Sequence of chain 1.C:
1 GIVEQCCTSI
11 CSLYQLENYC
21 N

Sequence of chain 3.A:
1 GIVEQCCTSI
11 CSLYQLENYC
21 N

This small molecule binds to this protein.
Small molecule (SMILES): Cc1cccc(O)c1

Sequence of chain 1.D:
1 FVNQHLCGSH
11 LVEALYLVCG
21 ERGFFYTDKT

Binding-site contacts:
Ligand atom C1 contacts residue TYR14 of chain 3.A at 3.6 Å (hydrophobic).
Ligand atom C2 contacts residue TYR14 of chain 3.A at 3.6 Å (hydrophobic).
Ligand atom O1 contacts residue LEU17 of chain 1.D at 4.2 Å.
Ligand atom C3 contacts residue TYR14 of chain 3.A at 3.9 Å (hydrophobic).
Ligand atom C5 contacts residue LEU13 of chain 3.A at 4.3 Å (hydrophobic).
Ligand atom O1 contacts residue VAL18 of chain 1.D at 2.8 Å (h-bond).
Ligand atom C1 contacts residue LEU13 of chain 3.A at 4.3 Å (hydrophobic).
Ligand atom C7 contacts residue LEU13 of chain 1.C at 3.5 Å (hydrophobic).
Ligand atom C6 contacts residue TYR14 of chain 3.A at 3.5 Å (hydrophobic).
Ligand atom C1 contacts residue VAL18 of chain 1.D at 3.9 Å (hydrophobic).
Ligand atom C6 contacts residue LEU13 of chain 3.A at 3.5 Å (hydrophobic).
Ligand atom C7 contacts residue TYR14 of chain 1.C at 3.7 Å (hydrophobic).
Ligand atom C4 contacts residue LEU13 of chain 1.C at 3.7 Å (hydrophobic).
Ligand atom C5 contacts residue LEU13 of chain 1.C at 3.9 Å (hydrophobic).
Ligand atom C3 contacts residue GLU17 of chain 1.C at 4.3 Å.
Ligand atom O1 contacts residue TYR14 of chain 3.A at 3.5 Å.
Ligand atom C2 contacts residue GLU17 of chain 1.C at 3.9 Å.
Ligand atom C7 contacts residue GLU17 of chain 1.C at 3.6 Å.
Ligand atom C2 contacts residue VAL18 of chain 1.D at 3.8 Å (hydrophobic).
Ligand atom C5 contacts residue TYR14 of chain 3.A at 3.8 Å (hydrophobic).
Ligand atom C3 contacts residue LEU13 of chain 1.C at 3.7 Å (hydrophobic).
Ligand atom C4 contacts residue TYR14 of chain 3.A at 4.3 Å (hydrophobic).
Ligand atom O1 contacts residue LEU13 of chain 3.A at 4.2 Å.